Sequence of chain 1.A:
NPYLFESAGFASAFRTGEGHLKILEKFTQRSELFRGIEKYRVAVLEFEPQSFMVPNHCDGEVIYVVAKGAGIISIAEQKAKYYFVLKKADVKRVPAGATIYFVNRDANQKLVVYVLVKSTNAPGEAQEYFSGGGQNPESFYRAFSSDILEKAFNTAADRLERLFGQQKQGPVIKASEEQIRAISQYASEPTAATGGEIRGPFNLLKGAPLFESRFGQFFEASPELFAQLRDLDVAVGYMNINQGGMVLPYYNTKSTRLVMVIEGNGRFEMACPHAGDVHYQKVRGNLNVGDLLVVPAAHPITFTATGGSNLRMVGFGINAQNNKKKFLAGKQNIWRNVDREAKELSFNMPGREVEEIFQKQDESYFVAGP

Binding-site contacts:
Ligand atom C2 contacts residue PHE218 of chain 1.A at 3.7 Å (hydrophobic).
Ligand atom O2 contacts residue GLY237 of chain 1.A at 3.2 Å.
Ligand atom C2 contacts residue GLY335 of chain 1.A at 3.9 Å.
Ligand atom C4 contacts residue MET333 of chain 1.A at 3.7 Å (hydrophobic).
Ligand atom C1' contacts residue ARG257 of chain 1.A at 3.5 Å.
Ligand atom O2 contacts residue PHE218 of chain 1.A at 3.4 Å.
Ligand atom O2 contacts residue GLY335 of chain 1.A at 3.8 Å.
Ligand atom C1' contacts residue TYR250 of chain 1.A at 3.5 Å (hydrophobic).
Ligand atom C3 contacts residue GLY237 of chain 1.A at 3.8 Å.
Ligand atom C5 contacts residue TYR250 of chain 1.A at 4.3 Å (hydrophobic).
Ligand atom O2' contacts residue ARG257 of chain 1.A at 2.8 Å (salt-bridge).
Ligand atom C1' contacts residue ASN252 of chain 1.A at 3.9 Å.
Ligand atom C3 contacts residue GLY335 of chain 1.A at 3.3 Å.
Ligand atom C6 contacts residue TYR250 of chain 1.A at 3.2 Å (hydrophobic).
Ligand atom C5 contacts residue VAL259 of chain 1.A at 3.7 Å (hydrophobic).
Ligand atom C2 contacts residue GLY237 of chain 1.A at 4.2 Å.
Ligand atom C6 contacts residue PHE323 of chain 1.A at 4.0 Å (hydrophobic).
Ligand atom C4 contacts residue VAL259 of chain 1.A at 3.6 Å (hydrophobic).
Ligand atom C5 contacts residue MET239 of chain 1.A at 4.1 Å (hydrophobic).
Ligand atom C4 contacts residue GLY335 of chain 1.A at 4.2 Å.
Ligand atom O1' contacts residue LYS345 of chain 1.A at 3.3 Å (salt-bridge).
Ligand atom C3 contacts residue MET333 of chain 1.A at 4.1 Å (hydrophobic).
Ligand atom C5 contacts residue PHE323 of chain 1.A at 3.9 Å (hydrophobic).
Ligand atom O1' contacts residue ASN252 of chain 1.A at 3.0 Å (h-bond).
Ligand atom C3 contacts residue MET239 of chain 1.A at 4.1 Å (hydrophobic).
Ligand atom C3 contacts residue VAL334 of chain 1.A at 3.8 Å (hydrophobic).
Ligand atom C1 contacts residue TYR250 of chain 1.A at 3.9 Å (hydrophobic).
Ligand atom C6 contacts residue VAL259 of chain 1.A at 3.9 Å (hydrophobic).
Ligand atom C1' contacts residue PHE218 of chain 1.A at 4.2 Å (hydrophobic).
Ligand atom O2' contacts residue PHE218 of chain 1.A at 3.5 Å.
Ligand atom O1' contacts residue TYR250 of chain 1.A at 2.6 Å (h-bond).
Ligand atom C6 contacts residue MET239 of chain 1.A at 4.2 Å (hydrophobic).
Ligand atom C1 contacts residue PHE218 of chain 1.A at 4.1 Å (hydrophobic).
Ligand atom O2 contacts residue ARG257 of chain 1.A at 3.8 Å.
Ligand atom C4 contacts residue MET239 of chain 1.A at 3.7 Å (hydrophobic).
Ligand atom O2' contacts residue LYS345 of chain 1.A at 2.8 Å (salt-bridge).
Ligand atom C1 contacts residue ARG257 of chain 1.A at 4.2 Å.
Ligand atom C1' contacts residue LYS345 of chain 1.A at 3.3 Å.
Ligand atom O1' contacts residue ARG257 of chain 1.A at 3.7 Å.
Ligand atom O2' contacts residue ASN252 of chain 1.A at 4.3 Å.

A protein and the small-molecule ligand that binds it are described below.
Small molecule (SMILES): O=C(O)c1ccccc1O